Binding-site contacts:
Ligand atom O7 contacts residue ASN211 of chain 1.A at 3.4 Å (h-bond).
Ligand atom C8 contacts residue ASN211 of chain 1.A at 4.5 Å.
Ligand atom C1 contacts residue ASN211 of chain 1.A at 1.4 Å.
Ligand atom C5 contacts residue ASN211 of chain 1.A at 3.7 Å.
Ligand atom C2 contacts residue ASN211 of chain 1.A at 2.5 Å.
Ligand atom C3 contacts residue ASN211 of chain 1.A at 3.8 Å.
Ligand atom C4 contacts residue ASN211 of chain 1.A at 4.2 Å.
Ligand atom N2 contacts residue ASN211 of chain 1.A at 2.9 Å (h-bond).
Ligand atom C7 contacts residue ASN211 of chain 1.A at 3.4 Å.
Ligand atom O5 contacts residue ASN211 of chain 1.A at 2.4 Å (h-bond).

Sequence of chain 1.A:
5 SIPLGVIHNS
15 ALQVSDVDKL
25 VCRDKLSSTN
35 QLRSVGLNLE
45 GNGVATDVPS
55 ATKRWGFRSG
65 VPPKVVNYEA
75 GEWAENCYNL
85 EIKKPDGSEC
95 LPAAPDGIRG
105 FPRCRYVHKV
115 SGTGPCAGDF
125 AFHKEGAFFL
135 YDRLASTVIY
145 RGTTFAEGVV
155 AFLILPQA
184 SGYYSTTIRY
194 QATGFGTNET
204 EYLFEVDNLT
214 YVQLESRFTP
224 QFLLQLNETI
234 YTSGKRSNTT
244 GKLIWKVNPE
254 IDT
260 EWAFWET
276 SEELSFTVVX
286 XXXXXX

A protein and the small-molecule ligand that binds it are described below.
Small molecule (SMILES): CC(=O)N[C@@H]1[C@@H](O)[C@H](O)[C@@H](CO)O[C@H]1O